Sequence of chain 1.A:
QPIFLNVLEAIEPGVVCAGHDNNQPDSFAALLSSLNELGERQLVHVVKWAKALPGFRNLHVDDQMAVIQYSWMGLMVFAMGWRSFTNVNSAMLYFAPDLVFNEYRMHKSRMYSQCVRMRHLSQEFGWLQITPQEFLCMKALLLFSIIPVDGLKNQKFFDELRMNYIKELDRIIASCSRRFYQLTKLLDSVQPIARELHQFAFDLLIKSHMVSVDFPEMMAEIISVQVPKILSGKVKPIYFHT

Binding-site contacts:
Ligand atom CZ contacts residue GLN69 of chain 1.A at 4.1 Å.
Ligand atom CD1 contacts residue MET65 of chain 1.A at 4.1 Å (hydrophobic).
Ligand atom CD1 contacts residue GLU228 of chain 1.A at 3.8 Å.
Ligand atom CG contacts residue GLU228 of chain 1.A at 3.3 Å.
Ligand atom CA contacts residue GLU228 of chain 1.A at 3.3 Å.
Ligand atom C contacts residue GLU228 of chain 1.A at 3.9 Å.
Ligand atom CB contacts residue GLU228 of chain 1.A at 3.9 Å.
Ligand atom OH contacts residue LYS51 of chain 1.A at 3.4 Å.
Ligand atom CE2 contacts residue LYS51 of chain 1.A at 4.1 Å.
Ligand atom CE2 contacts residue GLN69 of chain 1.A at 3.9 Å.
Ligand atom CD1 contacts residue VAL47 of chain 1.A at 4.1 Å (hydrophobic).
Ligand atom CD1 contacts residue GLN69 of chain 1.A at 3.7 Å.
Ligand atom CE2 contacts residue GLN64 of chain 1.A at 4.0 Å.
Ligand atom CE1 contacts residue MET65 of chain 1.A at 3.4 Å (hydrophobic).
Ligand atom OH contacts residue PHE56 of chain 1.A at 3.9 Å.
Ligand atom CB contacts residue GLU224 of chain 1.A at 3.8 Å.
Ligand atom CD2 contacts residue GLU224 of chain 1.A at 3.2 Å.
Ligand atom CE2 contacts residue VAL47 of chain 1.A at 3.8 Å (hydrophobic).
Ligand atom CB contacts residue GLN69 of chain 1.A at 3.2 Å.
Ligand atom CB contacts residue GLU228 of chain 1.A at 3.3 Å.
Ligand atom CB contacts residue MET65 of chain 1.A at 3.6 Å (hydrophobic).
Ligand atom N contacts residue GLU228 of chain 1.A at 2.5 Å (salt-bridge).
Ligand atom CD2 contacts residue GLN69 of chain 1.A at 3.8 Å.
Ligand atom C contacts residue GLU228 of chain 1.A at 3.3 Å.
Ligand atom CZ contacts residue LYS51 of chain 1.A at 3.7 Å.
Ligand atom CD1 contacts residue GLU224 of chain 1.A at 3.3 Å.
Ligand atom CB contacts residue GLU228 of chain 1.A at 3.2 Å.
Ligand atom CE2 contacts residue VAL61 of chain 1.A at 4.1 Å (hydrophobic).
Ligand atom CG contacts residue GLN69 of chain 1.A at 3.3 Å.
Ligand atom CE1 contacts residue LYS51 of chain 1.A at 3.7 Å.
Ligand atom N contacts residue GLU228 of chain 1.A at 3.3 Å (salt-bridge).
Ligand atom CA contacts residue MET65 of chain 1.A at 3.9 Å (hydrophobic).
Ligand atom CZ contacts residue VAL47 of chain 1.A at 3.9 Å (hydrophobic).
Ligand atom CG contacts residue MET65 of chain 1.A at 4.1 Å (hydrophobic).
Ligand atom CG contacts residue GLU224 of chain 1.A at 3.6 Å.
Ligand atom CD1 contacts residue MET65 of chain 1.A at 3.8 Å (hydrophobic).
Ligand atom OH contacts residue GLN64 of chain 1.A at 2.5 Å (h-bond).
Ligand atom CA contacts residue GLU228 of chain 1.A at 3.4 Å.
Ligand atom CZ contacts residue GLN64 of chain 1.A at 3.7 Å.
Ligand atom O contacts residue MET225 of chain 1.A at 3.9 Å.

A protein and the small-molecule ligand that binds it are described below.
Small molecule (SMILES): CC(C)C[C@H](NC(=O)[C@@H](N)[C@@H](C)O)C(=O)N[C@@H](Cc1ccccc1)C(=O)N[C@@H](CO)C(=O)N[C@@H](CCC(N)=O)C(=O)N[C@@H](Cc1cnc[nH]1)C(=O)N[C@H](C=O)Cc1ccc(O)cc1